Binding-site contacts:
Ligand atom C8 contacts residue SER17 of chain 1.L at 3.3 Å.
Ligand atom C2 contacts residue ASN89 of chain 1.K at 2.5 Å.
Ligand atom C1 contacts residue ASN89 of chain 1.K at 1.5 Å.
Ligand atom N2 contacts residue GLU88 of chain 1.K at 3.8 Å.
Ligand atom C7 contacts residue ASN89 of chain 1.K at 3.5 Å.
Ligand atom C1 contacts residue GLU88 of chain 1.K at 4.5 Å.
Ligand atom O7 contacts residue GLY16 of chain 1.L at 4.3 Å.
Ligand atom N2 contacts residue ASN89 of chain 1.K at 2.9 Å (h-bond).
Ligand atom C5 contacts residue ASN89 of chain 1.K at 3.8 Å.
Ligand atom C7 contacts residue SER17 of chain 1.L at 3.6 Å.
Ligand atom C3 contacts residue ASN89 of chain 1.K at 3.9 Å.
Ligand atom O5 contacts residue ASN89 of chain 1.K at 2.5 Å (h-bond).
Ligand atom C4 contacts residue ASN89 of chain 1.K at 4.4 Å.
Ligand atom O7 contacts residue SER17 of chain 1.L at 2.9 Å (h-bond).
Ligand atom C7 contacts residue GLU88 of chain 1.K at 4.5 Å.
Ligand atom O7 contacts residue ASN89 of chain 1.K at 3.9 Å.
Ligand atom C8 contacts residue GLU88 of chain 1.K at 3.7 Å.

The protein below binds the small molecule below.
Small molecule (SMILES): CC(=O)N[C@@H]1[C@@H](O)[C@H](O)[C@@H](CO)O[C@H]1O

Sequence of chain 1.L:
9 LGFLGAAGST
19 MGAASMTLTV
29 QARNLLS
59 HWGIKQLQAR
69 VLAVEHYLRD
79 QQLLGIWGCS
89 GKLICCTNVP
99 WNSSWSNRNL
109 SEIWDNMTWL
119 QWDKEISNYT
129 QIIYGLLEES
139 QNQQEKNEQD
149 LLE

Sequence of chain 1.K:
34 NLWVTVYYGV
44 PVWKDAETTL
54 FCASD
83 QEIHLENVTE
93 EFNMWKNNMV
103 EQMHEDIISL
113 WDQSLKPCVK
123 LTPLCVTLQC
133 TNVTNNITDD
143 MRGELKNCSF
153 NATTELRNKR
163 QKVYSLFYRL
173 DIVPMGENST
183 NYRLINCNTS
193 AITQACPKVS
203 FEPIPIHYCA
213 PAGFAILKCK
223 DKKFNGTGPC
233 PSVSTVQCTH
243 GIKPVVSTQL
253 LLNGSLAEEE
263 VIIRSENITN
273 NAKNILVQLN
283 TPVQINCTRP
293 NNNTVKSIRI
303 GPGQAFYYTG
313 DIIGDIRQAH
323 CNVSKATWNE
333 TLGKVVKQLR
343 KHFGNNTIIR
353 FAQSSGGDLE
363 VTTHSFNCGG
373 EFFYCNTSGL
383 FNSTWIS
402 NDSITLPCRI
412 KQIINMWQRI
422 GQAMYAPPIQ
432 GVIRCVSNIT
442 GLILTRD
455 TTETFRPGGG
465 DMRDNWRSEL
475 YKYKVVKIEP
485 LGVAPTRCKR